This small molecule binds to this protein.
Small molecule (SMILES): O=C(O)[C@@H]1O[C@H](O[C@H]2[C@@H](OS(=O)(=O)O)O[C@@H](O)[C@H](NS(=O)(=O)O)[C@H]2O)[C@@H](OS(=O)(=O)O)[C@H](O)[C@@H]1O

Binding-site contacts:
Ligand atom O6B contacts residue HIS155 of chain 4.H at 3.3 Å (h-bond).
Ligand atom O6B contacts residue LEU62 of chain 4.H at 4.0 Å.
Ligand atom O5 contacts residue HIS155 of chain 4.H at 3.6 Å.
Ligand atom O5 contacts residue ARG157 of chain 4.H at 3.8 Å.
Ligand atom C3 contacts residue LYS156 of chain 4.H at 4.0 Å.
Ligand atom C6 contacts residue LEU62 of chain 4.H at 3.5 Å (hydrophobic).
Ligand atom SAG contacts residue THR4 of chain 4.H at 3.9 Å.
Ligand atom OAF contacts residue ALA158 of chain 4.H at 3.3 Å.
Ligand atom O6A contacts residue LEU62 of chain 4.H at 3.4 Å.
Ligand atom OAF contacts residue THR4 of chain 4.H at 2.9 Å (h-bond).
Ligand atom O5 contacts residue LYS156 of chain 4.H at 3.4 Å.
Ligand atom O6B contacts residue ARG157 of chain 4.H at 3.3 Å (salt-bridge).
Ligand atom O6A contacts residue HIS155 of chain 4.H at 3.8 Å.
Ligand atom O5B contacts residue LYS156 of chain 4.H at 3.3 Å.
Ligand atom C6 contacts residue SER93 of chain 4.H at 4.0 Å.
Ligand atom OAH contacts residue ARG157 of chain 4.H at 3.1 Å (salt-bridge).
Ligand atom SAG contacts residue ARG157 of chain 4.H at 3.6 Å (salt-bridge).
Ligand atom C2 contacts residue ALA158 of chain 4.H at 3.7 Å (hydrophobic).
Ligand atom C3 contacts residue ARG157 of chain 4.H at 3.7 Å.
Ligand atom C5 contacts residue LEU62 of chain 4.H at 3.8 Å (hydrophobic).
Ligand atom OAH contacts residue LEU2 of chain 4.H at 2.8 Å (h-bond).
Ligand atom O3 contacts residue ALA158 of chain 4.H at 3.0 Å (h-bond).
Ligand atom O6B contacts residue HIS94 of chain 4.H at 4.0 Å.
Ligand atom O6A contacts residue SER93 of chain 4.H at 3.2 Å.
Ligand atom O3 contacts residue ARG157 of chain 4.H at 3.3 Å (salt-bridge).
Ligand atom C3 contacts residue ALA158 of chain 4.H at 4.0 Å (hydrophobic).
Ligand atom O4 contacts residue LYS156 of chain 4.H at 3.5 Å.
Ligand atom C6 contacts residue HIS94 of chain 4.H at 3.9 Å.
Ligand atom O4 contacts residue SER93 of chain 4.H at 3.0 Å (h-bond).
Ligand atom O6B contacts residue LYS156 of chain 4.H at 3.3 Å.
Ligand atom OAH contacts residue ASP3 of chain 4.H at 4.0 Å.
Ligand atom C6 contacts residue HIS155 of chain 4.H at 3.4 Å.
Ligand atom OAF contacts residue ARG157 of chain 4.H at 2.8 Å (salt-bridge).
Ligand atom O4 contacts residue HIS155 of chain 4.H at 3.5 Å (h-bond).
Ligand atom OBI contacts residue LYS156 of chain 4.H at 4.0 Å.
Ligand atom O6A contacts residue HIS94 of chain 4.H at 3.2 Å (h-bond).
Ligand atom C5 contacts residue HIS155 of chain 4.H at 4.0 Å.
Ligand atom C4 contacts residue LYS156 of chain 4.H at 4.0 Å.
Ligand atom O3 contacts residue LYS156 of chain 4.H at 3.0 Å.
Ligand atom OAH contacts residue THR4 of chain 4.H at 3.7 Å.

Sequence of chain 4.H:
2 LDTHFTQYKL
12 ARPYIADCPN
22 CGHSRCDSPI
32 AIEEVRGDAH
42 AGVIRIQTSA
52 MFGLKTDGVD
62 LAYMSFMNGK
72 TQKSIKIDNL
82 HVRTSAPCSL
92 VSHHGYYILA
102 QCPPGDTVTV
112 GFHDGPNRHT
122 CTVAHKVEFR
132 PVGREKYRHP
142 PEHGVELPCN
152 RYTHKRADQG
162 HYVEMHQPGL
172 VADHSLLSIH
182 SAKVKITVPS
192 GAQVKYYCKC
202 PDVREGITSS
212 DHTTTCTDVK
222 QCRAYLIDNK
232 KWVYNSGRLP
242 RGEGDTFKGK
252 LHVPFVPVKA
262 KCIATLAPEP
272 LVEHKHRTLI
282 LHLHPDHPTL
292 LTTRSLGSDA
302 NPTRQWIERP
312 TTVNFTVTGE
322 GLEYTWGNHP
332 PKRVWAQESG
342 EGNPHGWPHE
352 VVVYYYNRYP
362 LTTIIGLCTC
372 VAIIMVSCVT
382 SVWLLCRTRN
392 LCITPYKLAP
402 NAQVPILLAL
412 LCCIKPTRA